Sequence of chain 1.A:
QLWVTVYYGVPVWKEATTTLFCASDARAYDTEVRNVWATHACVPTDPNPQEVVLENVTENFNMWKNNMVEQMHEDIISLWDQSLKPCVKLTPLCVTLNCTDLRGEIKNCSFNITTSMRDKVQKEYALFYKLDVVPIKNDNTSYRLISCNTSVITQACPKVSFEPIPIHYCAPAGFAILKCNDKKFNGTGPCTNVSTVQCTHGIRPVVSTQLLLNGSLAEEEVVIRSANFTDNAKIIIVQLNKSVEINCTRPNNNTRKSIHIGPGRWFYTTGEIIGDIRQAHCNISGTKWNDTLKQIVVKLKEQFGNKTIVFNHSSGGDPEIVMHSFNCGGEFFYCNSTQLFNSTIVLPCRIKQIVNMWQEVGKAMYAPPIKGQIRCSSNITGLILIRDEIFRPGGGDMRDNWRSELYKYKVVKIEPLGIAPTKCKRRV

Binding-site contacts:
Ligand atom C8 contacts residue ILE303 of chain 1.A at 4.1 Å (hydrophobic).
Ligand atom C2 contacts residue ASN304 of chain 1.A at 2.5 Å.
Ligand atom C7 contacts residue ASN304 of chain 1.A at 3.4 Å.
Ligand atom O7 contacts residue ASN340 of chain 1.A at 4.5 Å.
Ligand atom C8 contacts residue ASN304 of chain 1.A at 3.8 Å.
Ligand atom C8 contacts residue GLU302 of chain 1.A at 3.1 Å.
Ligand atom O7 contacts residue ASN304 of chain 1.A at 3.6 Å (h-bond).
Ligand atom O3 contacts residue GLU302 of chain 1.A at 4.0 Å.
Ligand atom C5 contacts residue ASN304 of chain 1.A at 3.7 Å.
Ligand atom C8 contacts residue SER342 of chain 1.A at 3.9 Å.
Ligand atom C3 contacts residue GLU302 of chain 1.A at 3.9 Å.
Ligand atom C7 contacts residue ASN340 of chain 1.A at 4.1 Å.
Ligand atom C7 contacts residue GLU302 of chain 1.A at 4.5 Å.
Ligand atom C3 contacts residue ASN304 of chain 1.A at 3.8 Å.
Ligand atom N2 contacts residue ASN304 of chain 1.A at 2.9 Å (h-bond).
Ligand atom N2 contacts residue GLU302 of chain 1.A at 4.2 Å.
Ligand atom C1 contacts residue ASN304 of chain 1.A at 1.5 Å.
Ligand atom C8 contacts residue ILE341 of chain 1.A at 4.4 Å (hydrophobic).
Ligand atom O5 contacts residue ASN304 of chain 1.A at 2.4 Å (h-bond).
Ligand atom C8 contacts residue ASN340 of chain 1.A at 3.1 Å.
Ligand atom C4 contacts residue ASN304 of chain 1.A at 4.2 Å.

A small-molecule ligand and the protein it binds are described below.
Small molecule (SMILES): CC(=O)N[C@@H]1[C@@H](O)[C@H](O)[C@@H](CO)O[C@H]1O